Binding-site contacts:
Ligand atom C1 contacts residue HIS1101 of chain 1.A at 4.3 Å.
Ligand atom C2 contacts residue THR1100 of chain 1.A at 3.6 Å.
Ligand atom C1 contacts residue PHE1103 of chain 1.A at 4.2 Å (hydrophobic).
Ligand atom C5 contacts residue PHE1103 of chain 1.A at 3.8 Å (hydrophobic).
Ligand atom C5 contacts residue HIS1101 of chain 1.A at 4.0 Å.
Ligand atom O7 contacts residue ASN1098 of chain 1.A at 3.5 Å (h-bond).
Ligand atom C4 contacts residue ASN1098 of chain 1.A at 4.3 Å.
Ligand atom C2 contacts residue ASN1098 of chain 1.A at 2.5 Å.
Ligand atom C7 contacts residue THR1100 of chain 1.A at 3.7 Å.
Ligand atom C3 contacts residue HIS1101 of chain 1.A at 3.6 Å.
Ligand atom C8 contacts residue HIS1101 of chain 1.A at 3.9 Å.
Ligand atom N2 contacts residue THR1100 of chain 1.A at 2.8 Å (h-bond).
Ligand atom O6 contacts residue PHE1103 of chain 1.A at 4.4 Å.
Ligand atom C8 contacts residue THR1100 of chain 1.A at 3.6 Å.
Ligand atom C7 contacts residue ASN1098 of chain 1.A at 3.3 Å.
Ligand atom C3 contacts residue THR1100 of chain 1.A at 3.7 Å.
Ligand atom O4 contacts residue HIS1101 of chain 1.A at 3.6 Å.
Ligand atom C3 contacts residue ASN1098 of chain 1.A at 3.8 Å.
Ligand atom O5 contacts residue HIS1101 of chain 1.A at 4.4 Å.
Ligand atom O5 contacts residue ASN1098 of chain 1.A at 2.5 Å (h-bond).
Ligand atom C5 contacts residue ASN1098 of chain 1.A at 3.7 Å.
Ligand atom N2 contacts residue ASN1098 of chain 1.A at 2.9 Å (h-bond).
Ligand atom O5 contacts residue PHE1103 of chain 1.A at 3.6 Å.
Ligand atom C2 contacts residue HIS1101 of chain 1.A at 4.4 Å.
Ligand atom C8 contacts residue ASN1098 of chain 1.A at 3.9 Å.
Ligand atom O7 contacts residue HIS1101 of chain 1.A at 3.2 Å (h-bond).
Ligand atom O3 contacts residue HIS1101 of chain 1.A at 4.5 Å.
Ligand atom C7 contacts residue HIS1101 of chain 1.A at 3.8 Å.
Ligand atom C6 contacts residue PHE1103 of chain 1.A at 3.5 Å (hydrophobic).
Ligand atom C4 contacts residue HIS1101 of chain 1.A at 4.0 Å.
Ligand atom C1 contacts residue ASN1098 of chain 1.A at 1.4 Å.
Ligand atom C1 contacts residue THR1100 of chain 1.A at 4.0 Å.
Ligand atom O3 contacts residue THR1100 of chain 1.A at 4.2 Å.

This protein binds this small molecule.
Small molecule (SMILES): CC(=O)N[C@H]1[C@H](O[C@H]2[C@H](O)[C@@H](NC(C)=O)CO[C@@H]2CO)O[C@H](CO)[C@@H](O)[C@@H]1O

Sequence of chain 1.A:
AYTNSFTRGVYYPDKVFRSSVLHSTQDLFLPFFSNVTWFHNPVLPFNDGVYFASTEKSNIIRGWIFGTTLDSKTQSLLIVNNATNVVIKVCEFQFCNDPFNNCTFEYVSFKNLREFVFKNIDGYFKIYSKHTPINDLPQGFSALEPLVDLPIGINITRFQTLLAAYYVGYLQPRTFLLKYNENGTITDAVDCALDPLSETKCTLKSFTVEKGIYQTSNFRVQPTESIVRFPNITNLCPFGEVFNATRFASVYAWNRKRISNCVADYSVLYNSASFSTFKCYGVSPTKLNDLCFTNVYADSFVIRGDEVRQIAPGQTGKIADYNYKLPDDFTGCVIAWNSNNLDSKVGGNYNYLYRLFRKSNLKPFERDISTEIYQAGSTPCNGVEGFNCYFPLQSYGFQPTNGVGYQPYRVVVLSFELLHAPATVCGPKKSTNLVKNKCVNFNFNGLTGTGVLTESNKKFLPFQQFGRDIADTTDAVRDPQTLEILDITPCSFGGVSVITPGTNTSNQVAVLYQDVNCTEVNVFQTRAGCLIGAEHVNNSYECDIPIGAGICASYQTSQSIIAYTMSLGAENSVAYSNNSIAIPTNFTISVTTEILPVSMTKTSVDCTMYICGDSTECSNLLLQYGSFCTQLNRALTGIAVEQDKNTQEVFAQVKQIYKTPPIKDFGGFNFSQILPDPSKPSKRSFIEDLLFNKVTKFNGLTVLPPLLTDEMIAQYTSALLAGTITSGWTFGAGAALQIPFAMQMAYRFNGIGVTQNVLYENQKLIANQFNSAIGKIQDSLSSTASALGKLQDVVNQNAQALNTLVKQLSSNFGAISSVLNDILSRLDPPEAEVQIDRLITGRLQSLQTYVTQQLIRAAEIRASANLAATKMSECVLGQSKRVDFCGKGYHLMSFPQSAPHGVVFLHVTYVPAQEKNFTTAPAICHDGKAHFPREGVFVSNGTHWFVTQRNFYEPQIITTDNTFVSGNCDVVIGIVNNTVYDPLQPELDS